Sequence of chain 2.B:
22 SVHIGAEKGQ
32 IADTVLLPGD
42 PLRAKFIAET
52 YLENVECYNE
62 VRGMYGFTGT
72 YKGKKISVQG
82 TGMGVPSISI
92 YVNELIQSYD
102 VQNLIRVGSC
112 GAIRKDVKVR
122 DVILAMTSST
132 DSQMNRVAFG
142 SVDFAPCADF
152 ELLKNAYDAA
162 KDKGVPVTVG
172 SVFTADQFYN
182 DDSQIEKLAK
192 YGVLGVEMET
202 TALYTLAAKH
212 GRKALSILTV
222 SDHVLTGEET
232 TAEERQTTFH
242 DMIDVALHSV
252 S

Binding-site contacts:
Ligand atom N1 contacts residue PHE179 of chain 2.B at 3.8 Å.
Ligand atom N6 contacts residue GLY112 of chain 2.B at 4.4 Å.
Ligand atom C6 contacts residue PHE179 of chain 2.B at 3.9 Å (hydrophobic).
Ligand atom C5 contacts residue GLY112 of chain 2.B at 3.9 Å.
Ligand atom C4 contacts residue PHE179 of chain 2.B at 3.4 Å (hydrophobic).
Ligand atom C8 contacts residue CYS111 of chain 2.B at 3.9 Å (hydrophobic).
Ligand atom N7 contacts residue ASP223 of chain 2.B at 3.7 Å.
Ligand atom N6 contacts residue VAL225 of chain 2.B at 3.2 Å.
Ligand atom N3 contacts residue VAL197 of chain 2.B at 3.5 Å.
Ligand atom N9 contacts residue PHE179 of chain 2.B at 3.7 Å.
Ligand atom N7 contacts residue VAL197 of chain 2.B at 4.0 Å.
Ligand atom C2 contacts residue VAL197 of chain 2.B at 3.2 Å (hydrophobic).
Ligand atom C5 contacts residue VAL197 of chain 2.B at 3.9 Å (hydrophobic).
Ligand atom N7 contacts residue GLY112 of chain 2.B at 3.3 Å (h-bond).
Ligand atom C6 contacts residue VAL197 of chain 2.B at 4.3 Å (hydrophobic).
Ligand atom N3 contacts residue GLU198 of chain 2.B at 4.3 Å.
Ligand atom C8 contacts residue PHE179 of chain 2.B at 3.9 Å (hydrophobic).
Ligand atom C5 contacts residue PHE179 of chain 2.B at 3.5 Å (hydrophobic).
Ligand atom N7 contacts residue PHE179 of chain 2.B at 3.8 Å.
Ligand atom N9 contacts residue VAL197 of chain 2.B at 3.5 Å (h-bond).
Ligand atom C4 contacts residue GLY112 of chain 2.B at 4.5 Å.
Ligand atom N1 contacts residue VAL197 of chain 2.B at 3.7 Å.
Ligand atom C4 contacts residue GLU198 of chain 2.B at 4.3 Å.
Ligand atom N3 contacts residue PHE179 of chain 2.B at 3.5 Å.
Ligand atom N7 contacts residue CYS111 of chain 2.B at 4.0 Å.
Ligand atom C2 contacts residue PHE179 of chain 2.B at 3.8 Å (hydrophobic).
Ligand atom C4 contacts residue VAL197 of chain 2.B at 3.6 Å (hydrophobic).
Ligand atom C8 contacts residue SER222 of chain 2.B at 4.1 Å.
Ligand atom N9 contacts residue GLY112 of chain 2.B at 4.3 Å.
Ligand atom N7 contacts residue SER222 of chain 2.B at 4.2 Å.
Ligand atom C8 contacts residue GLY112 of chain 2.B at 3.5 Å.
Ligand atom N9 contacts residue GLU198 of chain 2.B at 3.9 Å.
Ligand atom N6 contacts residue PHE179 of chain 2.B at 4.3 Å.
Ligand atom N3 contacts residue MET199 of chain 2.B at 3.9 Å.
Ligand atom C8 contacts residue SER110 of chain 2.B at 4.5 Å.
Ligand atom C8 contacts residue VAL197 of chain 2.B at 3.7 Å (hydrophobic).
Ligand atom N6 contacts residue ASP223 of chain 2.B at 4.0 Å.
Ligand atom C6 contacts residue VAL225 of chain 2.B at 4.1 Å (hydrophobic).

A protein and the small-molecule ligand that binds it are described below.
Small molecule (SMILES): Nc1ncnc2[nH]cnc12